Sequence of chain 1.B:
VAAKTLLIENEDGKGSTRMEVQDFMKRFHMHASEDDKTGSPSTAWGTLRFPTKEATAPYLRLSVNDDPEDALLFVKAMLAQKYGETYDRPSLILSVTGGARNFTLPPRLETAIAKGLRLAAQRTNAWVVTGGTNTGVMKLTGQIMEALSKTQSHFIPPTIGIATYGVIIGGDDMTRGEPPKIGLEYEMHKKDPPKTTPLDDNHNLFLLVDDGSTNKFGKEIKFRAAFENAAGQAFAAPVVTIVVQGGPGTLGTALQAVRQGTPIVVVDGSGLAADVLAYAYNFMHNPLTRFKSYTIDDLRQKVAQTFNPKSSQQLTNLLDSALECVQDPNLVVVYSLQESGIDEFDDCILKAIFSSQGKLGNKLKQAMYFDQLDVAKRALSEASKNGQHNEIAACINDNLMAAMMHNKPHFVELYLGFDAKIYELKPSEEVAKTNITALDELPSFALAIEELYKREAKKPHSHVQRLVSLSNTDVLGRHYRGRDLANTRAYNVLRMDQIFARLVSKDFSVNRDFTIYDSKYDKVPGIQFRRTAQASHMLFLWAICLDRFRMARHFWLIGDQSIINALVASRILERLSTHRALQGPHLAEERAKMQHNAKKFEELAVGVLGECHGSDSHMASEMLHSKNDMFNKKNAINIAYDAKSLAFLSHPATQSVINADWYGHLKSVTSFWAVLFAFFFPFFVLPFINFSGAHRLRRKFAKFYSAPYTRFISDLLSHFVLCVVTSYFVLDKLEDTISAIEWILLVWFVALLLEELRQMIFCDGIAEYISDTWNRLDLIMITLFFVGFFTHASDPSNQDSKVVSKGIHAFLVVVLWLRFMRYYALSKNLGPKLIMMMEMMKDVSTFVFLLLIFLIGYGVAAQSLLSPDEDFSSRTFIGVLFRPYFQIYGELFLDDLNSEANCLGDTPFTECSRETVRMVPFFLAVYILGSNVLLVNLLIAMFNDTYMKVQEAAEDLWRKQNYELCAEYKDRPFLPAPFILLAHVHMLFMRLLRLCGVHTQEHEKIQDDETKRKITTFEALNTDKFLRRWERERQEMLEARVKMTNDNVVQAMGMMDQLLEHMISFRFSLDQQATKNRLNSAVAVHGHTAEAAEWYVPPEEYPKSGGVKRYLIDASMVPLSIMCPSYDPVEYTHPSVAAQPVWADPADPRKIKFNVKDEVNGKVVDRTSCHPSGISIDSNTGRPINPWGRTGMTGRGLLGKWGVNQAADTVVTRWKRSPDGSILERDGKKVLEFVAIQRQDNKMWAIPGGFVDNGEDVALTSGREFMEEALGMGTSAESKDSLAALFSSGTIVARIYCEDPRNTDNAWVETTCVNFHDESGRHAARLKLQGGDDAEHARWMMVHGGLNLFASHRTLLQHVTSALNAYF

The protein below binds the small molecule below.
Small molecule (SMILES): Nc1ncnc2c1ncn2[C@@H]1O[C@H](CO[P](=O)(O)O[P](=O)(O)OC[C@H]2O[C@@H](O)[C@H](O)[C@@H]2O)[C@@H](O)[C@H]1O

Binding-site contacts:
Ligand atom C2 contacts residue THR186 of chain 1.B at 3.6 Å.
Ligand atom C2 contacts residue ALA151 of chain 1.B at 3.5 Å (hydrophobic).
Ligand atom O5' contacts residue ALA151 of chain 1.B at 3.8 Å.
Ligand atom C2D contacts residue THR148 of chain 1.B at 3.2 Å.
Ligand atom O1A contacts residue GLY150 of chain 1.B at 3.3 Å.
Ligand atom C5' contacts residue ARG152 of chain 1.B at 3.5 Å.
Ligand atom C4D contacts residue GLY149 of chain 1.B at 3.9 Å.
Ligand atom N1 contacts residue THR184 of chain 1.B at 2.9 Å (h-bond).
Ligand atom C8 contacts residue PHE268 of chain 1.B at 3.5 Å (hydrophobic).
Ligand atom O1D contacts residue GLY149 of chain 1.B at 3.0 Å (h-bond).
Ligand atom O2B contacts residue PRO299 of chain 1.B at 3.5 Å (h-bond).
Ligand atom O3A contacts residue GLY298 of chain 1.B at 3.3 Å (h-bond).
Ligand atom O3A contacts residue ALA151 of chain 1.B at 3.8 Å.
Ligand atom N1 contacts residue ALA151 of chain 1.B at 3.8 Å.
Ligand atom C5D contacts residue GLY149 of chain 1.B at 3.3 Å.
Ligand atom O2A contacts residue GLY298 of chain 1.B at 3.5 Å.
Ligand atom C4 contacts residue PHE268 of chain 1.B at 3.4 Å (hydrophobic).
Ligand atom N3 contacts residue PHE268 of chain 1.B at 3.6 Å.
Ligand atom O2B contacts residue GLY298 of chain 1.B at 3.2 Å.
Ligand atom O1A contacts residue ALA151 of chain 1.B at 3.1 Å (h-bond).
Ligand atom C4 contacts residue ALA151 of chain 1.B at 3.6 Å (hydrophobic).
Ligand atom C2D contacts residue ARG275 of chain 1.B at 3.6 Å.
Ligand atom O2D contacts residue GLU271 of chain 1.B at 3.1 Å (salt-bridge).
Ligand atom C1D contacts residue THR148 of chain 1.B at 3.6 Å.
Ligand atom C5' contacts residue ALA151 of chain 1.B at 3.8 Å (hydrophobic).
Ligand atom O2D contacts residue ARG275 of chain 1.B at 3.0 Å (salt-bridge).
Ligand atom N7 contacts residue PHE268 of chain 1.B at 3.5 Å.
Ligand atom C5D contacts residue THR301 of chain 1.B at 3.4 Å.
Ligand atom N3 contacts residue ALA151 of chain 1.B at 3.4 Å.
Ligand atom C2 contacts residue THR184 of chain 1.B at 3.4 Å.
Ligand atom O1A contacts residue ARG152 of chain 1.B at 3.6 Å (salt-bridge).
Ligand atom N9 contacts residue PHE268 of chain 1.B at 3.6 Å.
Ligand atom O2B contacts residue THR301 of chain 1.B at 3.2 Å (h-bond).
Ligand atom C5 contacts residue PHE268 of chain 1.B at 3.4 Å (hydrophobic).
Ligand atom PA contacts residue ALA151 of chain 1.B at 3.8 Å.
Ligand atom PB contacts residue GLY298 of chain 1.B at 3.8 Å.
Ligand atom O2B contacts residue GLY300 of chain 1.B at 3.0 Å (h-bond).
Ligand atom O1D contacts residue THR148 of chain 1.B at 2.8 Å (h-bond).
Ligand atom O4D contacts residue GLY149 of chain 1.B at 3.2 Å (h-bond).
Ligand atom O1A contacts residue ASN153 of chain 1.B at 3.7 Å.